Sequence of chain 1.A:
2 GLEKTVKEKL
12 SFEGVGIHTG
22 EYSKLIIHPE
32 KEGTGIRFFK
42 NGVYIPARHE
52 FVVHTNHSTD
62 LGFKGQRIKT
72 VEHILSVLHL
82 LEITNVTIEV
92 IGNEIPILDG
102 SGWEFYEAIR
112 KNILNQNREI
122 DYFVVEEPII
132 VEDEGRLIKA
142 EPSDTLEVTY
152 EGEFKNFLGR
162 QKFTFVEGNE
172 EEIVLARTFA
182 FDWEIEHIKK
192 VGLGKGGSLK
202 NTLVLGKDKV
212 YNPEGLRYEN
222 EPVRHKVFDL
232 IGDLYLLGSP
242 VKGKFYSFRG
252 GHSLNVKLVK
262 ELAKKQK

The small molecule below binds the protein below.
Small molecule (SMILES): O=C(NO)C1(CSc2ccc(Oc3ccc(Cl)cc3)cc2)CCOCC1

Binding-site contacts:
Ligand atom O26 contacts residue ZN1 of chain 1.C at 2.2 Å.
Ligand atom N25 contacts residue ASP230 of chain 1.A at 3.4 Å (salt-bridge).
Ligand atom O26 contacts residue HIS253 of chain 1.A at 3.1 Å (h-bond).
Ligand atom C4 contacts residue HIS19 of chain 1.A at 3.4 Å.
Ligand atom O26 contacts residue ASP230 of chain 1.A at 3.0 Å (salt-bridge).
Ligand atom C23 contacts residue ZN1 of chain 1.C at 2.8 Å.
Ligand atom O24 contacts residue HIS226 of chain 1.A at 2.9 Å (h-bond).
Ligand atom N25 contacts residue ZN1 of chain 1.C at 3.0 Å.
Ligand atom C5 contacts residue ILE18 of chain 1.A at 3.6 Å (hydrophobic).
Ligand atom O20 contacts residue LYS227 of chain 1.A at 2.9 Å (salt-bridge).
Ligand atom C8 contacts residue GLY198 of chain 1.A at 3.7 Å.
Ligand atom C1 contacts residue ILE189 of chain 1.A at 3.3 Å (hydrophobic).
Ligand atom C9 contacts residue GLY198 of chain 1.A at 3.6 Å.
Ligand atom C16 contacts residue THR179 of chain 1.A at 3.6 Å.
Ligand atom O24 contacts residue ZN1 of chain 1.C at 2.1 Å.
Ligand atom C10 contacts residue THR203 of chain 1.A at 3.5 Å.
Ligand atom C22 contacts residue PHE180 of chain 1.A at 3.6 Å (hydrophobic).
Ligand atom C21 contacts residue LYS227 of chain 1.A at 3.7 Å.
Ligand atom O26 contacts residue HIS74 of chain 1.A at 3.2 Å (h-bond).
Ligand atom O26 contacts residue GLU73 of chain 1.A at 2.4 Å (salt-bridge).
Ligand atom C23 contacts residue ASP230 of chain 1.A at 3.4 Å.
Ligand atom C5 contacts residue HIS19 of chain 1.A at 3.4 Å.
Ligand atom O24 contacts residue ASP230 of chain 1.A at 3.4 Å (salt-bridge).
Ligand atom C22 contacts residue THR179 of chain 1.A at 3.6 Å.
Ligand atom N25 contacts residue GLU73 of chain 1.A at 3.1 Å (salt-bridge).
Ligand atom C23 contacts residue THR179 of chain 1.A at 3.4 Å.
Ligand atom C10 contacts residue GLY198 of chain 1.A at 3.7 Å.
Ligand atom C21 contacts residue ASP230 of chain 1.A at 3.6 Å.
Ligand atom C10 contacts residue SER199 of chain 1.A at 3.7 Å.
Ligand atom C11 contacts residue GLY198 of chain 1.A at 3.5 Å.
Ligand atom O7 contacts residue GLY195 of chain 1.A at 3.3 Å.
Ligand atom C19 contacts residue LYS227 of chain 1.A at 3.4 Å.
Ligand atom N25 contacts residue HIS253 of chain 1.A at 2.7 Å (h-bond).
Ligand atom C9 contacts residue THR203 of chain 1.A at 3.4 Å.
Ligand atom C18 contacts residue HIS253 of chain 1.A at 3.6 Å.
Ligand atom C13 contacts residue GLY195 of chain 1.A at 3.5 Å.
Ligand atom C2 contacts residue ILE189 of chain 1.A at 3.2 Å (hydrophobic).
Ligand atom C19 contacts residue HIS253 of chain 1.A at 3.5 Å.
Ligand atom O24 contacts residue THR179 of chain 1.A at 2.6 Å (h-bond).
Ligand atom C16 contacts residue HIS58 of chain 1.A at 3.4 Å.